Sequence of chain 1.HB:
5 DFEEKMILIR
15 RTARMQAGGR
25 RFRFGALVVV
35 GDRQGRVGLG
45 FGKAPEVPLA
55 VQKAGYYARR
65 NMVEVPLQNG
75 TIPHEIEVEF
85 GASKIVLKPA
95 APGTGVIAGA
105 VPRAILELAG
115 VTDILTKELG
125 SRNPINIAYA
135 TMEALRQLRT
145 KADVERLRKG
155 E

Sequence of chain 1.OB:
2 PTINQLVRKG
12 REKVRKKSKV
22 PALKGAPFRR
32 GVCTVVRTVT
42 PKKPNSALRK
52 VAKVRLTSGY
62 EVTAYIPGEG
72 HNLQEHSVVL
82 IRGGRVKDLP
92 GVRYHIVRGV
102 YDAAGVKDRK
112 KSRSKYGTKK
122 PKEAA

A protein and the small-molecule ligand that binds it are described below.
Small molecule (SMILES): Nc1ccn([C@@H]2O[C@H](CO[P](=O)(O)O[C@H]3[C@@H](O)[C@H](n4cnc5c(=O)nc(N)[nH]c54)O[C@@H]3CO[P](=O)(O)O[C@H]3[C@@H](O)[C@H](n4ccc(=O)[nH]c4=O)O[C@@H]3CO[P](=O)(O)O[C@H]3[C@@H](O)[C@H](n4cnc5c(N)ncnc54)O[C@@H]3COP(=O)=O)[C@@H](O[P](=O)(O)OC[C@H]3O[C@@H](n4ccc(N)nc4=O)[C@H](O)[C@@H]3O[P](=O)(O)OC[C@H]3O[C@@H](n4ccc(N)nc4=O)[C@H](O)[C@@H]3O[P](=O)(O)OC[C@H]3O[C@@H](n4ccc(=O)[nH]c4=O)[C@H](O)[C@@H]3O[P](=O)(O)OC[C@H]3O[C@@H](n4cnc5c(N)ncnc54)[C@H](O)[C@@H]3O)[C@H]2O)c(=O)n1

Binding-site contacts:
Ligand atom C5' contacts residue LYS44 of chain 1.OB at 4.2 Å.
Ligand atom O2' contacts residue ARG24 of chain 1.HB at 4.0 Å.
Ligand atom OP2 contacts residue MG1 of chain 1.XS at 3.1 Å.
Ligand atom OP1 contacts residue LYS44 of chain 1.OB at 3.0 Å.
Ligand atom C1' contacts residue MG1 of chain 1.LQ at 4.3 Å.
Ligand atom P contacts residue LYS44 of chain 1.OB at 4.0 Å.
Ligand atom OP1 contacts residue MG1 of chain 1.XS at 2.5 Å.
Ligand atom P contacts residue MG1 of chain 1.XS at 3.8 Å.
Ligand atom O3' contacts residue LYS44 of chain 1.OB at 3.5 Å (salt-bridge).
Ligand atom O2' contacts residue PRO45 of chain 1.OB at 4.3 Å.
Ligand atom O3' contacts residue ARG24 of chain 1.HB at 4.4 Å.
Ligand atom O2' contacts residue MG1 of chain 1.LQ at 3.1 Å.
Ligand atom C4' contacts residue MG1 of chain 1.LQ at 4.3 Å.
Ligand atom C2' contacts residue MG1 of chain 1.LQ at 4.3 Å.
Ligand atom O4' contacts residue MG1 of chain 1.LQ at 4.2 Å.